A small-molecule ligand and the protein it binds are described below.
Small molecule (SMILES): Nc1ncnc2c1ncn2[C@@H]1O[C@H](CO[P](=O)(O)O[P](=O)(O)NP(=O)(O)O)[C@@H](O)[C@H]1O

Binding-site contacts:
Ligand atom C1' contacts residue ALA805 of chain 1.A at 3.6 Å (hydrophobic).
Ligand atom C8 contacts residue VAL599 of chain 1.A at 3.7 Å (hydrophobic).
Ligand atom PB contacts residue THR602 of chain 1.A at 3.8 Å.
Ligand atom N3 contacts residue GLU603 of chain 1.A at 3.8 Å.
Ligand atom C5 contacts residue ILE765 of chain 1.A at 3.7 Å (hydrophobic).
Ligand atom N3B contacts residue GLY598 of chain 1.A at 3.0 Å (h-bond).
Ligand atom C2 contacts residue ARG559 of chain 1.A at 3.1 Å.
Ligand atom PG contacts residue THR597 of chain 1.A at 3.5 Å.
Ligand atom C6 contacts residue VAL561 of chain 1.A at 3.5 Å (hydrophobic).
Ligand atom O2B contacts residue THR602 of chain 1.A at 3.1 Å (h-bond).
Ligand atom N7 contacts residue VAL599 of chain 1.A at 2.9 Å.
Ligand atom N1 contacts residue ARG559 of chain 1.A at 3.6 Å (salt-bridge).
Ligand atom C8 contacts residue GLY598 of chain 1.A at 3.2 Å.
Ligand atom C2' contacts residue GLU603 of chain 1.A at 3.5 Å.
Ligand atom PB contacts residue GLY598 of chain 1.A at 3.5 Å.
Ligand atom O2A contacts residue GLU603 of chain 1.A at 3.0 Å (salt-bridge).
Ligand atom N6 contacts residue VAL561 of chain 1.A at 2.7 Å (h-bond).
Ligand atom O1G contacts residue THR597 of chain 1.A at 3.0 Å.
Ligand atom O3G contacts residue ARG806 of chain 1.A at 3.2 Å.
Ligand atom PG contacts residue ARG806 of chain 1.A at 3.7 Å.
Ligand atom O3A contacts residue GLY598 of chain 1.A at 3.0 Å.
Ligand atom N1 contacts residue VAL560 of chain 1.A at 3.3 Å.
Ligand atom O1G contacts residue ARG806 of chain 1.A at 3.1 Å.
Ligand atom N6 contacts residue VAL599 of chain 1.A at 3.1 Å (h-bond).
Ligand atom O1A contacts residue GLU603 of chain 1.A at 3.4 Å (salt-bridge).
Ligand atom O2' contacts residue GLU603 of chain 1.A at 3.6 Å.
Ligand atom O1A contacts residue LYS601 of chain 1.A at 3.3 Å (salt-bridge).
Ligand atom N7 contacts residue GLY600 of chain 1.A at 3.0 Å (h-bond).
Ligand atom O4' contacts residue ALA805 of chain 1.A at 3.1 Å (h-bond).
Ligand atom C8 contacts residue GLY600 of chain 1.A at 3.6 Å.
Ligand atom C8 contacts residue ALA805 of chain 1.A at 3.8 Å (hydrophobic).
Ligand atom O1A contacts residue GLY600 of chain 1.A at 2.7 Å (h-bond).
Ligand atom PA contacts residue GLU603 of chain 1.A at 3.8 Å.
Ligand atom N3B contacts residue THR597 of chain 1.A at 3.0 Å.
Ligand atom O1B contacts residue THR602 of chain 1.A at 3.3 Å (h-bond).
Ligand atom O1A contacts residue THR602 of chain 1.A at 3.6 Å.
Ligand atom N1 contacts residue VAL561 of chain 1.A at 2.7 Å (h-bond).
Ligand atom O2A contacts residue THR602 of chain 1.A at 2.7 Å.
Ligand atom C2 contacts residue VAL561 of chain 1.A at 3.6 Å (hydrophobic).
Ligand atom C4 contacts residue ILE765 of chain 1.A at 3.7 Å (hydrophobic).

Sequence of chain 1.B:
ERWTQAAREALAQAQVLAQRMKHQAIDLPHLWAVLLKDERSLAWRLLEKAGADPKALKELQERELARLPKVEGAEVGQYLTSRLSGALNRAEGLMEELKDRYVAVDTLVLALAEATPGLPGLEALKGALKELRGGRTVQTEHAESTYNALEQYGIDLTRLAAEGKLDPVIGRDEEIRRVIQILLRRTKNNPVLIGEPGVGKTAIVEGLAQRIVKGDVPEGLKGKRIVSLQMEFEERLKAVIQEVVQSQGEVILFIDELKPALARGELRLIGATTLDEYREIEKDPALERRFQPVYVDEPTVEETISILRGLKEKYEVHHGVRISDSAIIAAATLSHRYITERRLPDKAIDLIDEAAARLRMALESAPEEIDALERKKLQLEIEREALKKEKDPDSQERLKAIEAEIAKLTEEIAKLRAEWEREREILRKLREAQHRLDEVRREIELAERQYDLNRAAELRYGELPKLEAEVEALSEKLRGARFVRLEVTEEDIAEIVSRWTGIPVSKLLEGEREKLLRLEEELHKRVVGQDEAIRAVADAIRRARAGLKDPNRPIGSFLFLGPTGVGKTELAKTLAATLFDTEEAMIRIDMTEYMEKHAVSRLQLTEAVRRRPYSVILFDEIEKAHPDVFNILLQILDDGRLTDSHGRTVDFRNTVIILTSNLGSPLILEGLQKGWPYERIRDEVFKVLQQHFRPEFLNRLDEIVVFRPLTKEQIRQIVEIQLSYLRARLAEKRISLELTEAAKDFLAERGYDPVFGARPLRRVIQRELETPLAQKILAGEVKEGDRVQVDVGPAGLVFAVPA

Sequence of chain 1.A:
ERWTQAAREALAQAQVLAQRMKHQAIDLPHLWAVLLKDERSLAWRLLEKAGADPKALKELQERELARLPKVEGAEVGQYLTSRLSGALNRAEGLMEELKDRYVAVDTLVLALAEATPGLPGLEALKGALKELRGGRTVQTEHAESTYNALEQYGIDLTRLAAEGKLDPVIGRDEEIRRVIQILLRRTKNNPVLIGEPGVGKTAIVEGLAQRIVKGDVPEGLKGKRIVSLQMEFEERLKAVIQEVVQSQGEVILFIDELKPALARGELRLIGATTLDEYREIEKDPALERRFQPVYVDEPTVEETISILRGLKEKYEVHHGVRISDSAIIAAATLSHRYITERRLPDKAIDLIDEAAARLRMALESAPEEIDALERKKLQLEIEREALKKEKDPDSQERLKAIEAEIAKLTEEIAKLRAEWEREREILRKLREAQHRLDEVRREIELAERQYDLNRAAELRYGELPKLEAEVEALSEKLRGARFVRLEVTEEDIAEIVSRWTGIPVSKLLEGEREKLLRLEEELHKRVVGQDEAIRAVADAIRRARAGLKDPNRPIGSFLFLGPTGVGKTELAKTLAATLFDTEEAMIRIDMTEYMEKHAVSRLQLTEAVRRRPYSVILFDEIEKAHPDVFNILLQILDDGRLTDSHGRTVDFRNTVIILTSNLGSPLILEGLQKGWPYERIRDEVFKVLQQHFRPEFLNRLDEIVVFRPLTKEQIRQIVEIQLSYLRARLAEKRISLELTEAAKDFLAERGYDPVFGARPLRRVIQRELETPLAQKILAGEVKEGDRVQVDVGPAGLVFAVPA